Sequence of chain 1.A:
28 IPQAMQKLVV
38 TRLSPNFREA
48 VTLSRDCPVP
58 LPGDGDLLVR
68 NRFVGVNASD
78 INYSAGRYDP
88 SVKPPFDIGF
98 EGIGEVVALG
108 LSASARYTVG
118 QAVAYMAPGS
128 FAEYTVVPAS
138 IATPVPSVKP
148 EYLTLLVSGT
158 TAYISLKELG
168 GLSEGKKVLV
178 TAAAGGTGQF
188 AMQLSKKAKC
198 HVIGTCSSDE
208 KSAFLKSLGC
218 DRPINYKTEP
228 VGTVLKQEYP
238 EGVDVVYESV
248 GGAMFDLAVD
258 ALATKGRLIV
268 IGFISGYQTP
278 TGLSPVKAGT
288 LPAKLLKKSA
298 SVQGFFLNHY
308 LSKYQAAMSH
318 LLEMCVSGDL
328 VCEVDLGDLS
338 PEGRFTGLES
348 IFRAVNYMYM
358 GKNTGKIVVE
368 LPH

Binding-site contacts:
Ligand atom CAG contacts residue EDO1 of chain 1.L at 4.2 Å.
Ligand atom CAP contacts residue TYR149 of chain 1.A at 4.1 Å (hydrophobic).
Ligand atom CAO contacts residue TYR149 of chain 1.A at 3.4 Å (hydrophobic).
Ligand atom C13 contacts residue TYR149 of chain 1.A at 3.4 Å (hydrophobic).
Ligand atom CAI contacts residue GLU148 of chain 1.A at 3.9 Å.
Ligand atom OAB contacts residue SER144 of chain 1.A at 3.6 Å (h-bond).
Ligand atom CAP contacts residue LYS146 of chain 1.A at 4.2 Å.
Ligand atom CAO contacts residue EDO1 of chain 1.L at 3.5 Å.
Ligand atom CAD contacts residue EDO1 of chain 1.L at 3.7 Å.
Ligand atom CAK contacts residue LYS146 of chain 1.A at 3.3 Å.
Ligand atom CAJ contacts residue CYS322 of chain 1.A at 3.3 Å (hydrophobic).
Ligand atom C13 contacts residue PRO143 of chain 1.A at 4.0 Å (hydrophobic).
Ligand atom OAA contacts residue SER144 of chain 1.A at 2.6 Å (h-bond).
Ligand atom C2 contacts residue EDO1 of chain 1.L at 4.0 Å.
Ligand atom CAL contacts residue CYS322 of chain 1.A at 4.0 Å (hydrophobic).
Ligand atom CAL contacts residue TYR149 of chain 1.A at 4.2 Å (hydrophobic).
Ligand atom CAI contacts residue LYS146 of chain 1.A at 3.2 Å.
Ligand atom C13 contacts residue VAL323 of chain 1.A at 4.1 Å (hydrophobic).
Ligand atom CAM contacts residue PRO143 of chain 1.A at 3.9 Å (hydrophobic).
Ligand atom CAJ contacts residue VAL323 of chain 1.A at 4.0 Å (hydrophobic).
Ligand atom CAM contacts residue VAL323 of chain 1.A at 4.2 Å (hydrophobic).
Ligand atom CAF contacts residue EDO1 of chain 1.L at 3.6 Å.
Ligand atom OAA contacts residue TYR149 of chain 1.A at 2.6 Å (h-bond).
Ligand atom OAA contacts residue EDO1 of chain 1.L at 3.8 Å.
Ligand atom CAO contacts residue PRO143 of chain 1.A at 3.7 Å (hydrophobic).
Ligand atom CAR contacts residue LYS146 of chain 1.A at 4.2 Å.
Ligand atom CAO contacts residue SER144 of chain 1.A at 3.5 Å.
Ligand atom CAE contacts residue TYR149 of chain 1.A at 4.0 Å (hydrophobic).
Ligand atom CAH contacts residue EDO1 of chain 1.L at 3.7 Å.
Ligand atom OAB contacts residue EDO1 of chain 1.L at 2.7 Å (h-bond).
Ligand atom OAA contacts residue LYS146 of chain 1.A at 3.9 Å.
Ligand atom CAG contacts residue TYR149 of chain 1.A at 3.6 Å (hydrophobic).
Ligand atom CAE contacts residue EDO1 of chain 1.L at 4.1 Å.
Ligand atom CAJ contacts residue TYR149 of chain 1.A at 4.1 Å (hydrophobic).
Ligand atom CAP contacts residue GLU148 of chain 1.A at 3.8 Å.
Ligand atom CAP contacts residue CYS322 of chain 1.A at 3.9 Å (hydrophobic).
Ligand atom CAG contacts residue LYS146 of chain 1.A at 4.2 Å.
Ligand atom CAL contacts residue VAL323 of chain 1.A at 3.9 Å (hydrophobic).
Ligand atom OAA contacts residue PRO143 of chain 1.A at 3.7 Å.
Ligand atom OAB contacts residue PRO143 of chain 1.A at 4.0 Å.

The small molecule below binds the protein below.
Small molecule (SMILES): C[C@@H](C(=O)O)c1cccc(Oc2ccccc2)c1